Sequence of chain 1.A:
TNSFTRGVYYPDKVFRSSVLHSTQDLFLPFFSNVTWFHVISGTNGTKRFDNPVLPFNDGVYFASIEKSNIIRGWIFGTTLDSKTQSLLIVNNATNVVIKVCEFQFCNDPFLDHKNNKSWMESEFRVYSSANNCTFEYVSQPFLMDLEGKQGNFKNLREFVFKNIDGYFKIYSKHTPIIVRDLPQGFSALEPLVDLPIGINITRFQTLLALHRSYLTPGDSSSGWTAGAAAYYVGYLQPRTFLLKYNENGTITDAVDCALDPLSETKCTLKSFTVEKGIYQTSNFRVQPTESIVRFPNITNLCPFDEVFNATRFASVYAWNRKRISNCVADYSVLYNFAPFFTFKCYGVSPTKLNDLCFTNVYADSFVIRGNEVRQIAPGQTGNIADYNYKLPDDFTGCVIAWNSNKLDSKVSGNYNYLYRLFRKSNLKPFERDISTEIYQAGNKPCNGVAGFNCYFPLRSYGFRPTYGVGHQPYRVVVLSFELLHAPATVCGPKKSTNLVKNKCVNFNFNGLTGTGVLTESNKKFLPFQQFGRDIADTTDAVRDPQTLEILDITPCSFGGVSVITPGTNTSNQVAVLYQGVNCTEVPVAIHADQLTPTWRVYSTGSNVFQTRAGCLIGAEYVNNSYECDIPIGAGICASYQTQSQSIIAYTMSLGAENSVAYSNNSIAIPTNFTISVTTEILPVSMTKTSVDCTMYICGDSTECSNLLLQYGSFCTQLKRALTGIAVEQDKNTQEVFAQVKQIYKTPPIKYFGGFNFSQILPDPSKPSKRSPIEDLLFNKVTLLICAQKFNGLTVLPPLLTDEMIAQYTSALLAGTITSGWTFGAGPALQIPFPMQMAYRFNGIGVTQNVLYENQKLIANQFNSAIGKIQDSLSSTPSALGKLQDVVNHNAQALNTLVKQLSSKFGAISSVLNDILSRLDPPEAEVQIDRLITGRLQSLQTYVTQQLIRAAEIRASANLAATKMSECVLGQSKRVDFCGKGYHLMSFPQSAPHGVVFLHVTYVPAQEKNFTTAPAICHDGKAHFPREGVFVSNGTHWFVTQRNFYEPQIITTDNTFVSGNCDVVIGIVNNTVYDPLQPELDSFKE

Sequence of chain 1.B:
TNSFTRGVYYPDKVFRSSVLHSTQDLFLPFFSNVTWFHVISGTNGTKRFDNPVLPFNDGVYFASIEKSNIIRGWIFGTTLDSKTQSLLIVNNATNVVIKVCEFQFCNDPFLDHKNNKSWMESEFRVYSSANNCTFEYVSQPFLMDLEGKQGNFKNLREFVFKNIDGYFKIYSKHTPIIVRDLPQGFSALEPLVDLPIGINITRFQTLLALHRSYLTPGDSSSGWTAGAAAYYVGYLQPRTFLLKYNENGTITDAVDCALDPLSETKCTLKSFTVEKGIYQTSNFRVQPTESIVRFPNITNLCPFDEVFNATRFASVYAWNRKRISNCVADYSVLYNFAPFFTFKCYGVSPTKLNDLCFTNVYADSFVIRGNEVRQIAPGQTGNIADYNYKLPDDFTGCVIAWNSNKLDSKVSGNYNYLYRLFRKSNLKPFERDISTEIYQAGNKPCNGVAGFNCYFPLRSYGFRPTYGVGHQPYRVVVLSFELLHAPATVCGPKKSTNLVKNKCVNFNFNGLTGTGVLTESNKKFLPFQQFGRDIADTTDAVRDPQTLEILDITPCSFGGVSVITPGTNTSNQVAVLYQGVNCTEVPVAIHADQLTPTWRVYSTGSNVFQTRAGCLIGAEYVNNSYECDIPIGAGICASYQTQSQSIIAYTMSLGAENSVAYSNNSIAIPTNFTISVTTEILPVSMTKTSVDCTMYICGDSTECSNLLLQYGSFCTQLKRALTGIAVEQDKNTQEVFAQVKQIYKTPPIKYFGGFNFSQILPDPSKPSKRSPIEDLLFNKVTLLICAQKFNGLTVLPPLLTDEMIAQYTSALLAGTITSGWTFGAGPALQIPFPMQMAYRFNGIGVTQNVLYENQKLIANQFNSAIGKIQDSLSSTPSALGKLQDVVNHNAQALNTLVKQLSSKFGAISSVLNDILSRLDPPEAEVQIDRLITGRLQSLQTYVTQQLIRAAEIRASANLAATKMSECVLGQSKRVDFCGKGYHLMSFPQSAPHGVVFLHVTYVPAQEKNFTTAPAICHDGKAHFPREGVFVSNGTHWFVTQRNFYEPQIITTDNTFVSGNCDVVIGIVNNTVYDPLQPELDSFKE

Binding-site contacts:
Ligand atom C3 contacts residue ASN703 of chain 1.A at 3.8 Å.
Ligand atom N2 contacts residue TYR790 of chain 1.B at 4.3 Å.
Ligand atom O6 contacts residue ILE788 of chain 1.B at 3.4 Å.
Ligand atom C1 contacts residue TYR790 of chain 1.B at 4.2 Å (hydrophobic).
Ligand atom C6 contacts residue ILE788 of chain 1.B at 3.9 Å (hydrophobic).
Ligand atom C1 contacts residue ASN703 of chain 1.A at 1.4 Å.
Ligand atom C8 contacts residue ASN703 of chain 1.A at 4.0 Å.
Ligand atom O5 contacts residue TYR790 of chain 1.B at 3.8 Å.
Ligand atom O3 contacts residue TYR790 of chain 1.B at 4.4 Å.
Ligand atom C5 contacts residue ASN703 of chain 1.A at 3.7 Å.
Ligand atom C7 contacts residue ASN703 of chain 1.A at 3.7 Å.
Ligand atom C4 contacts residue TYR790 of chain 1.B at 4.3 Å (hydrophobic).
Ligand atom C3 contacts residue TYR790 of chain 1.B at 4.5 Å (hydrophobic).
Ligand atom O5 contacts residue ASN703 of chain 1.A at 2.4 Å (h-bond).
Ligand atom N2 contacts residue ASN703 of chain 1.A at 2.9 Å (h-bond).
Ligand atom C2 contacts residue ASN703 of chain 1.A at 2.5 Å.
Ligand atom C2 contacts residue TYR790 of chain 1.B at 3.7 Å (hydrophobic).
Ligand atom C4 contacts residue ASN703 of chain 1.A at 4.2 Å.

The protein below binds the small molecule below.
Small molecule (SMILES): CC(=O)N[C@@H]1[C@@H](O)[C@H](O)[C@@H](CO)O[C@H]1O